Binding-site contacts:
Ligand atom CB contacts residue TYR78 of chain 1.B at 4.4 Å (hydrophobic).
Ligand atom C contacts residue PHE101 of chain 1.B at 4.2 Å (hydrophobic).
Ligand atom CB contacts residue THR99 of chain 1.B at 3.7 Å.
Ligand atom OXT contacts residue PHE101 of chain 1.B at 3.9 Å.
Ligand atom N contacts residue PHE101 of chain 1.B at 2.8 Å (h-bond).
Ligand atom CG1 contacts residue PRO75 of chain 1.B at 3.9 Å (hydrophobic).
Ligand atom CB contacts residue ALA100 of chain 1.B at 4.3 Å (hydrophobic).
Ligand atom N contacts residue PRO102 of chain 1.B at 4.4 Å.
Ligand atom OXT contacts residue VAL103 of chain 1.B at 3.2 Å (h-bond).
Ligand atom CB contacts residue PHE101 of chain 1.B at 4.0 Å (hydrophobic).
Ligand atom OXT contacts residue ARG64 of chain 1.B at 2.6 Å (salt-bridge).
Ligand atom C contacts residue ARG64 of chain 1.B at 3.3 Å.
Ligand atom O contacts residue MET68 of chain 1.B at 3.5 Å.
Ligand atom CD1 contacts residue PRO75 of chain 1.B at 3.8 Å (hydrophobic).
Ligand atom N contacts residue VAL103 of chain 1.B at 3.6 Å.
Ligand atom C contacts residue VAL103 of chain 1.B at 4.3 Å (hydrophobic).
Ligand atom CG2 contacts residue THR99 of chain 1.B at 4.4 Å.
Ligand atom CG2 contacts residue MET68 of chain 1.B at 4.5 Å (hydrophobic).
Ligand atom O contacts residue PRO75 of chain 1.B at 4.1 Å.
Ligand atom CG2 contacts residue PHE101 of chain 1.B at 3.5 Å (hydrophobic).
Ligand atom O contacts residue ARG64 of chain 1.B at 2.7 Å (salt-bridge).
Ligand atom N contacts residue THR99 of chain 1.B at 3.1 Å (h-bond).
Ligand atom CA contacts residue THR99 of chain 1.B at 3.9 Å.
Ligand atom CG1 contacts residue TYR78 of chain 1.B at 3.5 Å (hydrophobic).
Ligand atom OXT contacts residue PRO102 of chain 1.B at 3.5 Å.
Ligand atom CD1 contacts residue MET68 of chain 1.B at 3.7 Å (hydrophobic).
Ligand atom CG2 contacts residue PRO102 of chain 1.B at 3.7 Å (hydrophobic).
Ligand atom CG2 contacts residue ALA100 of chain 1.B at 3.7 Å (hydrophobic).
Ligand atom CA contacts residue PHE101 of chain 1.B at 3.8 Å (hydrophobic).
Ligand atom C contacts residue PRO102 of chain 1.B at 4.2 Å (hydrophobic).
Ligand atom CD1 contacts residue TYR78 of chain 1.B at 3.9 Å (hydrophobic).
Ligand atom CA contacts residue TYR78 of chain 1.B at 4.5 Å (hydrophobic).
Ligand atom CD1 contacts residue PHE74 of chain 1.B at 3.5 Å (hydrophobic).
Ligand atom CG1 contacts residue MET68 of chain 1.B at 4.0 Å (hydrophobic).
Ligand atom CG2 contacts residue MET65 of chain 1.B at 3.4 Å (hydrophobic).

A protein and the small-molecule ligand that binds it are described below.
Small molecule (SMILES): CC[C@H](C)[C@H](N)C(=O)O

Sequence of chain 1.B:
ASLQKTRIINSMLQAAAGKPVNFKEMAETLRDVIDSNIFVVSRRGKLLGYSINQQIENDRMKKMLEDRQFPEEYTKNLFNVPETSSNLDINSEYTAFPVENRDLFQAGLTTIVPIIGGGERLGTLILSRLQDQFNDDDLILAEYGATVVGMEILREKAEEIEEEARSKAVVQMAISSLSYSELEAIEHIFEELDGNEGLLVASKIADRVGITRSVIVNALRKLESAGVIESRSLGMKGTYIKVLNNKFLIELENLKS